Binding-site contacts:
Ligand atom C2 contacts residue GLN414 of chain 1.A at 4.0 Å.
Ligand atom O2 contacts residue HIS399 of chain 1.A at 4.2 Å.
Ligand atom O3 contacts residue TYR439 of chain 1.A at 4.2 Å.
Ligand atom C5 contacts residue ASN401 of chain 1.A at 3.4 Å.
Ligand atom O5 contacts residue HIS399 of chain 1.A at 2.7 Å (h-bond).
Ligand atom C4 contacts residue ASN401 of chain 1.A at 3.6 Å.
Ligand atom C2 contacts residue TYR400 of chain 1.A at 4.3 Å (hydrophobic).
Ligand atom O2 contacts residue GLN414 of chain 1.A at 3.8 Å.
Ligand atom O5 contacts residue TYR400 of chain 1.A at 3.2 Å.
Ligand atom C3 contacts residue HIS399 of chain 1.A at 3.9 Å.
Ligand atom O5 contacts residue PHE402 of chain 1.A at 2.8 Å (h-bond).
Ligand atom C2 contacts residue ASP418 of chain 1.A at 3.6 Å.
Ligand atom C4 contacts residue TYR400 of chain 1.A at 4.5 Å (hydrophobic).
Ligand atom O2 contacts residue ASP418 of chain 1.A at 2.6 Å (salt-bridge).
Ligand atom C3 contacts residue GLN414 of chain 1.A at 4.2 Å.
Ligand atom C1 contacts residue TYR400 of chain 1.A at 3.8 Å (hydrophobic).
Ligand atom O2 contacts residue ARG398 of chain 1.A at 4.0 Å.
Ligand atom O1 contacts residue ASN401 of chain 1.A at 4.4 Å.
Ligand atom O4 contacts residue ASN401 of chain 1.A at 2.7 Å (h-bond).
Ligand atom C5 contacts residue HIS399 of chain 1.A at 3.4 Å.
Ligand atom O3 contacts residue GLN414 of chain 1.A at 3.3 Å (h-bond).
Ligand atom O4 contacts residue TYR400 of chain 1.A at 3.8 Å.
Ligand atom C4 contacts residue HIS399 of chain 1.A at 4.2 Å.
Ligand atom C3 contacts residue TYR400 of chain 1.A at 4.3 Å (hydrophobic).
Ligand atom C3 contacts residue ASP418 of chain 1.A at 3.5 Å.
Ligand atom C5 contacts residue PHE402 of chain 1.A at 3.6 Å (hydrophobic).
Ligand atom O2 contacts residue TYR400 of chain 1.A at 3.6 Å.
Ligand atom C3 contacts residue ASN401 of chain 1.A at 4.3 Å.
Ligand atom C5 contacts residue TYR400 of chain 1.A at 4.2 Å (hydrophobic).
Ligand atom C1 contacts residue ASN401 of chain 1.A at 3.6 Å.
Ligand atom O1 contacts residue TYR400 of chain 1.A at 4.4 Å.
Ligand atom O5 contacts residue ASN401 of chain 1.A at 2.8 Å (h-bond).
Ligand atom O3 contacts residue HIS399 of chain 1.A at 3.5 Å.
Ligand atom O3 contacts residue ASP418 of chain 1.A at 2.7 Å (salt-bridge).

This protein binds this small molecule.
Small molecule (SMILES): OC[C@@H]1O[C@@H](O)[C@H](O)[C@H]1O

Sequence of chain 1.A:
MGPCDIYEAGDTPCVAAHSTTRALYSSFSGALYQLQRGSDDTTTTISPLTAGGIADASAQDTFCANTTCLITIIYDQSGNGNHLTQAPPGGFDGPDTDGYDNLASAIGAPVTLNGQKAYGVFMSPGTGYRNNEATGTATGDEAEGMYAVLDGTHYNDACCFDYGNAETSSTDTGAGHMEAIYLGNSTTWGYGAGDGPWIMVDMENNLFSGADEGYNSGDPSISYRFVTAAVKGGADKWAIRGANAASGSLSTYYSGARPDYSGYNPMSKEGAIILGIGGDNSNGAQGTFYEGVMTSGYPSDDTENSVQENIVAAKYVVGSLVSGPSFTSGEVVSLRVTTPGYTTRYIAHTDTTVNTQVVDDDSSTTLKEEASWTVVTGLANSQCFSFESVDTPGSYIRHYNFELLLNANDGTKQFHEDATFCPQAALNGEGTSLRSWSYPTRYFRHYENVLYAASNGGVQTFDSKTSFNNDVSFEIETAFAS